Sequence of chain 1.C:
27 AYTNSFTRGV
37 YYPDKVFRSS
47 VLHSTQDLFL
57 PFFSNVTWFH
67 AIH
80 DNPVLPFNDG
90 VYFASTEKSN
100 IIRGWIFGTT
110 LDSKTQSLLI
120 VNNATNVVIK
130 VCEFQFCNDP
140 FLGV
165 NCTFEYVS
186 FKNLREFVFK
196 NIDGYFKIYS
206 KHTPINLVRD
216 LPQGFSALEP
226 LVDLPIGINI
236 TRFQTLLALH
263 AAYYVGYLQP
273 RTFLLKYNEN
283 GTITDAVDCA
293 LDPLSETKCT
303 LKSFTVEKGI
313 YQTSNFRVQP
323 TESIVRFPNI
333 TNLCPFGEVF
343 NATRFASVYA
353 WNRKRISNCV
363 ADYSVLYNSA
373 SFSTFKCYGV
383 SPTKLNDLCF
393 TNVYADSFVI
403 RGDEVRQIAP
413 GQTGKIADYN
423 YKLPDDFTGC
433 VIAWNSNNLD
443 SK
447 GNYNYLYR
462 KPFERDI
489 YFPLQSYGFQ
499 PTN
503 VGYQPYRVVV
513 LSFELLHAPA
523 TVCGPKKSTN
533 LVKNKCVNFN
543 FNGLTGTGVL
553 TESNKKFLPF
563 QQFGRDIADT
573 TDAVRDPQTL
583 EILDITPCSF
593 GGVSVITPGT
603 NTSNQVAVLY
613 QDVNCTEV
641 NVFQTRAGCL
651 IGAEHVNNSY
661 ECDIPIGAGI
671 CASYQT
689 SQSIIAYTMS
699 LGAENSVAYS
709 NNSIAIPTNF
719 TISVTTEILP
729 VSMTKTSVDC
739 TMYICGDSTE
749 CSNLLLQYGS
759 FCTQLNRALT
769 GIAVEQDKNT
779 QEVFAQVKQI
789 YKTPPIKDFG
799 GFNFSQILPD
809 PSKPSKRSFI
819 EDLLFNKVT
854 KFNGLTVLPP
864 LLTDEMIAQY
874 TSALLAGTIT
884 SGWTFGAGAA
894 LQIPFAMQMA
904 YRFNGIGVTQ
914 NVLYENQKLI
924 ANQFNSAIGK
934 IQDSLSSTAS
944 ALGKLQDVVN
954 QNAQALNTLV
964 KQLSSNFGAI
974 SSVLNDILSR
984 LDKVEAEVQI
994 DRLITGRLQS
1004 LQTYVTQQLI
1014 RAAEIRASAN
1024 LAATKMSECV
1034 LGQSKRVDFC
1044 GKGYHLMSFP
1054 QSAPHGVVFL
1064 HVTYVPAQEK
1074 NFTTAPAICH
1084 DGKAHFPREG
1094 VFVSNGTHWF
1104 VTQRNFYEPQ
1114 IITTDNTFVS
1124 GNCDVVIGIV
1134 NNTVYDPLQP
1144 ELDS

The small molecule below binds the protein below.
Small molecule (SMILES): CC(=O)N[C@@H]1[C@@H](O)[C@H](O)[C@@H](CO)O[C@H]1O

Binding-site contacts:
Ligand atom C8 contacts residue ASN1074 of chain 1.B at 4.1 Å.
Ligand atom C5 contacts residue ASN1074 of chain 1.B at 3.7 Å.
Ligand atom C2 contacts residue ASN1074 of chain 1.B at 2.5 Å.
Ligand atom C5 contacts residue ALA706 of chain 1.B at 3.9 Å (hydrophobic).
Ligand atom C1 contacts residue ASN1074 of chain 1.B at 1.4 Å.
Ligand atom O5 contacts residue ASN1074 of chain 1.B at 2.3 Å (h-bond).
Ligand atom C7 contacts residue ASN1074 of chain 1.B at 3.4 Å.
Ligand atom C8 contacts residue GLU1072 of chain 1.B at 3.6 Å.
Ligand atom C3 contacts residue ALA706 of chain 1.B at 4.1 Å (hydrophobic).
Ligand atom O7 contacts residue ASN1074 of chain 1.B at 3.3 Å (h-bond).
Ligand atom C4 contacts residue ALA706 of chain 1.B at 4.3 Å (hydrophobic).
Ligand atom C4 contacts residue ASN1074 of chain 1.B at 4.2 Å.
Ligand atom C1 contacts residue ALA706 of chain 1.B at 4.4 Å (hydrophobic).
Ligand atom C1 contacts residue GLN895 of chain 1.C at 4.4 Å.
Ligand atom N2 contacts residue ASN1074 of chain 1.B at 3.0 Å (h-bond).
Ligand atom O4 contacts residue ALA706 of chain 1.B at 4.2 Å.
Ligand atom C3 contacts residue ASN1074 of chain 1.B at 3.8 Å.

Sequence of chain 1.B:
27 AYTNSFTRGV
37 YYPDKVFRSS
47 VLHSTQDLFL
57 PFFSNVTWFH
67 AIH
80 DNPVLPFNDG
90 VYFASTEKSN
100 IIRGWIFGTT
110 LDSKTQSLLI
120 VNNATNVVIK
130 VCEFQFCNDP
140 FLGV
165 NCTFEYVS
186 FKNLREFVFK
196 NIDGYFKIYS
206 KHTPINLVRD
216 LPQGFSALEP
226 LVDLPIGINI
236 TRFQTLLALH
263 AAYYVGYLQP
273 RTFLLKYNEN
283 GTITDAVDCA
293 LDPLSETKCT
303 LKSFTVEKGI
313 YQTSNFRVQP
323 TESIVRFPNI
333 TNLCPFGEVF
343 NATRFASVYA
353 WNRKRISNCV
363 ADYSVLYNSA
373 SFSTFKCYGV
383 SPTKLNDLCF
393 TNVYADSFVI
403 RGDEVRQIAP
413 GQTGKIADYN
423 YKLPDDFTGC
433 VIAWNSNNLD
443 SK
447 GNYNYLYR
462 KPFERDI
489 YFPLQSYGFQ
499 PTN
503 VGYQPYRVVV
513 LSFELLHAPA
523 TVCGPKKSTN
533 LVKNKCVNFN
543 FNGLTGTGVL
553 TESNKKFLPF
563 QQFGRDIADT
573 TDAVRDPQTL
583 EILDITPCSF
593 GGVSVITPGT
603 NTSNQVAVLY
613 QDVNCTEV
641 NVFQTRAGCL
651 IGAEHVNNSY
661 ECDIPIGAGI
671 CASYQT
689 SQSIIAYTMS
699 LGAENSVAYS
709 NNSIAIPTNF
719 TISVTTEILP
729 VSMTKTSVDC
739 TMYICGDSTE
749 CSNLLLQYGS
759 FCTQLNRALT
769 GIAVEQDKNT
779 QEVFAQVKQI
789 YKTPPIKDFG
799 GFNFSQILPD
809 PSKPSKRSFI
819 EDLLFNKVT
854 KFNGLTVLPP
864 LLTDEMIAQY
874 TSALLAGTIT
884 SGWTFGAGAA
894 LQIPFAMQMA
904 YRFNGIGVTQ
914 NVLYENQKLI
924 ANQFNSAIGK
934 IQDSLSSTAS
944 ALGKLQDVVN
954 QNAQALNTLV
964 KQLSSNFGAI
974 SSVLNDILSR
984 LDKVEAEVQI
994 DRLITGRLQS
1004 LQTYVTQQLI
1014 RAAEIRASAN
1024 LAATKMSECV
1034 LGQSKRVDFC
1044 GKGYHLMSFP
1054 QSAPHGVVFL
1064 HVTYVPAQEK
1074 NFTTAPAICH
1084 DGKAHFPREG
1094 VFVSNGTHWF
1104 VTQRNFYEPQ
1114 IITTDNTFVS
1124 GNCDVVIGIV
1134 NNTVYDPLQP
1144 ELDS